This small molecule binds to this protein.
Small molecule (SMILES): COc1cc(-c2cncc(-c3ccc(C4CCN(C)CC4)cc3)c2C)cc(OC)c1OC

Binding-site contacts:
Ligand atom O31 contacts residue LYS37 of chain 1.B at 3.6 Å.
Ligand atom C12 contacts residue VAL16 of chain 1.B at 3.8 Å (hydrophobic).
Ligand atom C29 contacts residue LYS142 of chain 1.B at 3.5 Å.
Ligand atom C21 contacts residue VAL16 of chain 1.B at 3.7 Å (hydrophobic).
Ligand atom C10 contacts residue LEU145 of chain 1.B at 3.9 Å (hydrophobic).
Ligand atom C22 contacts residue GLY91 of chain 1.B at 3.5 Å.
Ligand atom C07 contacts residue HIS86 of chain 1.B at 3.8 Å.
Ligand atom C01 contacts residue LEU83 of chain 1.B at 3.5 Å (hydrophobic).
Ligand atom N08 contacts residue TYR87 of chain 1.B at 3.7 Å.
Ligand atom C26 contacts residue LEU145 of chain 1.B at 3.9 Å (hydrophobic).
Ligand atom C07 contacts residue LEU145 of chain 1.B at 3.5 Å (hydrophobic).
Ligand atom C12 contacts residue HIS88 of chain 1.B at 3.9 Å.
Ligand atom C06 contacts residue LEU145 of chain 1.B at 3.8 Å (hydrophobic).
Ligand atom C04 contacts residue THR85 of chain 1.B at 3.8 Å.
Ligand atom C16 contacts residue ASP95 of chain 1.B at 3.5 Å.
Ligand atom C04 contacts residue VAL24 of chain 1.B at 3.9 Å (hydrophobic).
Ligand atom C01 contacts residue ALA35 of chain 1.B at 3.5 Å (hydrophobic).
Ligand atom C29 contacts residue ASN143 of chain 1.B at 3.5 Å.
Ligand atom C32 contacts residue LEU83 of chain 1.B at 3.8 Å (hydrophobic).
Ligand atom C13 contacts residue TYR87 of chain 1.B at 3.5 Å (hydrophobic).
Ligand atom C09 contacts residue TYR87 of chain 1.B at 3.9 Å (hydrophobic).
Ligand atom C09 contacts residue HIS88 of chain 1.B at 3.2 Å.
Ligand atom C32 contacts residue ASP156 of chain 1.B at 3.8 Å.
Ligand atom C14 contacts residue GLY91 of chain 1.B at 3.8 Å.
Ligand atom O02 contacts residue LYS37 of chain 1.B at 3.5 Å.
Ligand atom C22 contacts residue ASP95 of chain 1.B at 3.4 Å.
Ligand atom C13 contacts residue VAL16 of chain 1.B at 3.8 Å (hydrophobic).
Ligand atom C11 contacts residue GLY91 of chain 1.B at 3.8 Å.
Ligand atom C32 contacts residue GLU50 of chain 1.B at 3.5 Å.
Ligand atom C12 contacts residue TYR87 of chain 1.B at 3.4 Å (hydrophobic).
Ligand atom C07 contacts residue ALA35 of chain 1.B at 3.7 Å (hydrophobic).
Ligand atom C01 contacts residue LYS37 of chain 1.B at 3.6 Å.
Ligand atom C29 contacts residue ALA155 of chain 1.B at 3.8 Å (hydrophobic).
Ligand atom C01 contacts residue THR85 of chain 1.B at 3.2 Å.
Ligand atom C04 contacts residue ALA35 of chain 1.B at 3.8 Å (hydrophobic).
Ligand atom O28 contacts residue ALA155 of chain 1.B at 3.7 Å.
Ligand atom C24 contacts residue LEU145 of chain 1.B at 3.8 Å (hydrophobic).
Ligand atom O02 contacts residue THR85 of chain 1.B at 3.8 Å.
Ligand atom N08 contacts residue HIS88 of chain 1.B at 3.0 Å (h-bond).
Ligand atom C23 contacts residue GLY91 of chain 1.B at 3.6 Å.

Sequence of chain 1.B:
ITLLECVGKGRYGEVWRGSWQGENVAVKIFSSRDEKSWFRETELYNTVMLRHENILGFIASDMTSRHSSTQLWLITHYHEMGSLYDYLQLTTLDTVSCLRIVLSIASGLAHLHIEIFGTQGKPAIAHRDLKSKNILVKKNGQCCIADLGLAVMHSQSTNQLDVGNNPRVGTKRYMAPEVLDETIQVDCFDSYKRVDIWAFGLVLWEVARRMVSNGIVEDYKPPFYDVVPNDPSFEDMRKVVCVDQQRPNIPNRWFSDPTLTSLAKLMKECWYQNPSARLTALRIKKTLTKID